A protein and the small-molecule ligand that binds it are described below.
Small molecule (SMILES): C[C@H](N)C(=O)N[C@@H](CCCN=C(N)N)C(=O)N[C@@H](CCCC[N+](C)(C)C)C(=O)N[C@@H](CO)C(=O)N[C@H](C(=O)NCC(=O)NCC(=O)N[C@H](C=O)CCCCN)[C@@H](C)O

Sequence of chain 1.A:
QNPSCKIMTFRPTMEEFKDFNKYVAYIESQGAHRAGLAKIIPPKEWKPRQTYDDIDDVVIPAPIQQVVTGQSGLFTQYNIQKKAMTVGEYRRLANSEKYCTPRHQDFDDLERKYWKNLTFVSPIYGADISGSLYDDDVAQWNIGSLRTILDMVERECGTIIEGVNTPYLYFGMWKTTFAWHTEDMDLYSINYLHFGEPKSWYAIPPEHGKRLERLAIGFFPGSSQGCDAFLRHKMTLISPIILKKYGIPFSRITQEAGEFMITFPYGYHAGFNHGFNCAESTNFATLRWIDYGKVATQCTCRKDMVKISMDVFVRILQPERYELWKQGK

Binding-site contacts:
Ligand atom CM2 contacts residue GLY191 of chain 1.A at 3.5 Å.
Ligand atom C contacts residue ASN107 of chain 1.A at 3.4 Å.
Ligand atom N contacts residue HIS261 of chain 1.A at 3.1 Å (h-bond).
Ligand atom CM2 contacts residue ASN311 of chain 1.A at 3.3 Å.
Ligand atom CM2 contacts residue GLU211 of chain 1.A at 3.3 Å.
Ligand atom NH2 contacts residue TYR196 of chain 1.A at 3.0 Å (h-bond).
Ligand atom N contacts residue GLU190 of chain 1.A at 3.0 Å (salt-bridge).
Ligand atom O contacts residue LYS262 of chain 1.A at 3.4 Å (salt-bridge).
Ligand atom NE contacts residue TYR196 of chain 1.A at 3.2 Å (h-bond).
Ligand atom CA contacts residue ASN107 of chain 1.A at 3.6 Å.
Ligand atom N contacts residue ASP156 of chain 1.A at 2.9 Å (salt-bridge).
Ligand atom CA contacts residue ASP156 of chain 1.A at 3.3 Å.
Ligand atom CB contacts residue TYR196 of chain 1.A at 3.6 Å (hydrophobic).
Ligand atom CM1 contacts residue GLY191 of chain 1.A at 3.4 Å.
Ligand atom CB contacts residue MET333 of chain 1.A at 3.5 Å (hydrophobic).
Ligand atom O contacts residue TYR196 of chain 1.A at 2.7 Å (h-bond).
Ligand atom CE contacts residue TYR198 of chain 1.A at 3.5 Å (hydrophobic).
Ligand atom CM1 contacts residue TYR198 of chain 1.A at 3.3 Å (hydrophobic).
Ligand atom N contacts residue LYS262 of chain 1.A at 3.6 Å.
Ligand atom O contacts residue TYR106 of chain 1.A at 3.4 Å.
Ligand atom CA contacts residue GLN105 of chain 1.A at 3.4 Å.
Ligand atom O contacts residue ASN107 of chain 1.A at 2.9 Å (h-bond).
Ligand atom CB contacts residue GLU190 of chain 1.A at 3.5 Å.
Ligand atom CM3 contacts residue PD21 of chain 1.C at 3.2 Å.
Ligand atom CB contacts residue ASP332 of chain 1.A at 3.5 Å.
Ligand atom NH1 contacts residue TYR196 of chain 1.A at 3.4 Å (h-bond).
Ligand atom OG1 contacts residue ALA155 of chain 1.A at 3.6 Å.
Ligand atom CM1 contacts residue SER309 of chain 1.A at 3.5 Å.
Ligand atom CZ contacts residue TYR196 of chain 1.A at 2.9 Å (hydrophobic).
Ligand atom CD contacts residue GLY191 of chain 1.A at 3.4 Å.
Ligand atom CM3 contacts residue SER309 of chain 1.A at 3.2 Å.
Ligand atom CM3 contacts residue TYR198 of chain 1.A at 3.5 Å (hydrophobic).
Ligand atom NZ contacts residue TYR198 of chain 1.A at 3.6 Å.
Ligand atom NH2 contacts residue ASP156 of chain 1.A at 3.0 Å (salt-bridge).
Ligand atom CA contacts residue HIS261 of chain 1.A at 3.5 Å.
Ligand atom CB contacts residue ASP156 of chain 1.A at 3.5 Å.
Ligand atom C contacts residue ASP156 of chain 1.A at 3.6 Å.
Ligand atom OG1 contacts residue ASP156 of chain 1.A at 2.9 Å (salt-bridge).
Ligand atom O contacts residue ASN107 of chain 1.A at 3.2 Å (h-bond).
Ligand atom O contacts residue LYS262 of chain 1.A at 2.8 Å (salt-bridge).